The small molecule below binds the protein below.
Small molecule (SMILES): CC(=O)N[C@H]1[C@H](O[C@H]2[C@H](O)[C@@H](NC(C)=O)CO[C@@H]2CO[C@@H]2O[C@H](CO)[C@@H](O)[C@H](O)[C@@H]2O)O[C@H](CO)[C@@H](O)[C@@H]1O

Sequence of chain 1.A:
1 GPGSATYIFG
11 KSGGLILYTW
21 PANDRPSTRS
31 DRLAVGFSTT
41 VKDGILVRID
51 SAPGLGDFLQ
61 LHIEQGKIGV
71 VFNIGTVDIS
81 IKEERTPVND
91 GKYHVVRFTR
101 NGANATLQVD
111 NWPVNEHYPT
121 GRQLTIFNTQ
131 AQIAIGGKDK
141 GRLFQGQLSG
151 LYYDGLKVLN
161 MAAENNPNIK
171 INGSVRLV

Binding-site contacts:
Ligand atom C5 contacts residue TYR118 of chain 1.A at 4.2 Å (hydrophobic).
Ligand atom C5 contacts residue ASN104 of chain 1.A at 3.7 Å.
Ligand atom C8 contacts residue GLY102 of chain 1.A at 3.9 Å.
Ligand atom C6 contacts residue TYR118 of chain 1.A at 4.0 Å (hydrophobic).
Ligand atom O5 contacts residue TYR118 of chain 1.A at 3.3 Å.
Ligand atom N2 contacts residue ASN101 of chain 1.A at 4.0 Å.
Ligand atom C4 contacts residue ASN104 of chain 1.A at 4.2 Å.
Ligand atom C6 contacts residue TYR118 of chain 1.A at 3.4 Å (hydrophobic).
Ligand atom O6 contacts residue TYR118 of chain 1.A at 3.8 Å.
Ligand atom C7 contacts residue ASN104 of chain 1.A at 3.6 Å.
Ligand atom C8 contacts residue THR125 of chain 1.A at 4.0 Å.
Ligand atom O3 contacts residue TYR118 of chain 1.A at 4.5 Å.
Ligand atom C2 contacts residue ASN104 of chain 1.A at 2.4 Å.
Ligand atom C7 contacts residue ASN101 of chain 1.A at 3.7 Å.
Ligand atom O4 contacts residue TYR118 of chain 1.A at 3.9 Å.
Ligand atom C3 contacts residue ASN104 of chain 1.A at 3.8 Å.
Ligand atom C8 contacts residue ASN101 of chain 1.A at 3.6 Å.
Ligand atom C4 contacts residue TYR118 of chain 1.A at 3.9 Å (hydrophobic).
Ligand atom N2 contacts residue ASN104 of chain 1.A at 2.9 Å (h-bond).
Ligand atom O7 contacts residue ASN101 of chain 1.A at 4.0 Å.
Ligand atom C1 contacts residue TYR118 of chain 1.A at 4.1 Å (hydrophobic).
Ligand atom O7 contacts residue ASN104 of chain 1.A at 3.8 Å.
Ligand atom C1 contacts residue ASN104 of chain 1.A at 1.4 Å.
Ligand atom O6 contacts residue TYR118 of chain 1.A at 3.8 Å.
Ligand atom O5 contacts residue ASN104 of chain 1.A at 2.4 Å (h-bond).